Binding-site contacts:
Ligand atom O5 contacts residue SER175 of chain 1.A at 3.1 Å (h-bond).
Ligand atom C5 contacts residue SER175 of chain 1.A at 4.0 Å.
Ligand atom C6 contacts residue SER175 of chain 1.A at 3.9 Å.
Ligand atom O5 contacts residue ASN309 of chain 1.A at 2.4 Å (h-bond).
Ligand atom O7 contacts residue ASN146 of chain 1.A at 3.2 Å (h-bond).
Ligand atom C8 contacts residue ASN309 of chain 1.A at 3.2 Å.
Ligand atom C1 contacts residue ASN309 of chain 1.A at 1.4 Å.
Ligand atom C4 contacts residue ASN309 of chain 1.A at 4.2 Å.
Ligand atom C5 contacts residue ASN309 of chain 1.A at 3.7 Å.
Ligand atom C1 contacts residue SER175 of chain 1.A at 3.8 Å.
Ligand atom O6 contacts residue SER175 of chain 1.A at 4.1 Å.
Ligand atom O7 contacts residue ASN309 of chain 1.A at 4.2 Å.
Ligand atom C2 contacts residue ASN309 of chain 1.A at 2.4 Å.
Ligand atom C8 contacts residue GLY147 of chain 1.A at 4.0 Å.
Ligand atom C7 contacts residue ASN309 of chain 1.A at 3.2 Å.
Ligand atom C7 contacts residue ASN146 of chain 1.A at 3.9 Å.
Ligand atom C8 contacts residue ASN146 of chain 1.A at 4.1 Å.
Ligand atom N2 contacts residue ASN309 of chain 1.A at 2.8 Å (h-bond).
Ligand atom C3 contacts residue ASN309 of chain 1.A at 3.7 Å.

Sequence of chain 1.A:
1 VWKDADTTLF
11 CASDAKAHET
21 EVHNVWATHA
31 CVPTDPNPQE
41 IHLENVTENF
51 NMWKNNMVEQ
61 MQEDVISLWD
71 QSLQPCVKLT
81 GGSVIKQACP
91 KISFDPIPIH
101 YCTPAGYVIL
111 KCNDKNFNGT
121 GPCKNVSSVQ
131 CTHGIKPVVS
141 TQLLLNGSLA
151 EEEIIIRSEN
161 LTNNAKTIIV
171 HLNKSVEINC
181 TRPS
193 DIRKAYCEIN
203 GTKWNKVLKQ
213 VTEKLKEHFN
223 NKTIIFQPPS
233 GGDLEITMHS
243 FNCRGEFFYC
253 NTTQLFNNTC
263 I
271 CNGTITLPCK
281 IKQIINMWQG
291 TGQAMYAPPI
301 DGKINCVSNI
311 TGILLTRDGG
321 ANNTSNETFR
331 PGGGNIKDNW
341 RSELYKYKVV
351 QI

The protein below binds the small molecule below.
Small molecule (SMILES): CC(=O)N[C@@H]1[C@@H](O)[C@H](O)[C@@H](CO)O[C@H]1O